Binding-site contacts:
Ligand atom C28 contacts residue VAL254 of chain 1.P at 3.9 Å (hydrophobic).
Ligand atom O1 contacts residue SER261 of chain 1.P at 3.6 Å.
Ligand atom O6 contacts residue SER261 of chain 1.P at 3.0 Å (h-bond).
Ligand atom C6 contacts residue TRP259 of chain 1.P at 4.1 Å (hydrophobic).
Ligand atom C57 contacts residue TRP259 of chain 1.P at 3.1 Å (hydrophobic).
Ligand atom C10 contacts residue SER261 of chain 1.P at 3.3 Å.
Ligand atom O2 contacts residue PRO117 of chain 1.P at 3.9 Å.
Ligand atom C6 contacts residue TRP258 of chain 1.P at 3.9 Å (hydrophobic).
Ligand atom C28 contacts residue TRP258 of chain 1.P at 3.5 Å (hydrophobic).
Ligand atom C18 contacts residue TRP258 of chain 1.P at 3.6 Å (hydrophobic).
Ligand atom C25 contacts residue VAL254 of chain 1.P at 4.2 Å (hydrophobic).
Ligand atom C8 contacts residue PRO117 of chain 1.P at 4.0 Å (hydrophobic).
Ligand atom C18 contacts residue TRP259 of chain 1.P at 3.9 Å (hydrophobic).
Ligand atom C8 contacts residue TRP116 of chain 1.P at 3.1 Å (hydrophobic).
Ligand atom C4 contacts residue TRP259 of chain 1.P at 3.2 Å (hydrophobic).
Ligand atom O16 contacts residue TRP258 of chain 1.P at 3.2 Å (h-bond).
Ligand atom C43 contacts residue CDL1 of chain 1.TE at 3.6 Å.
Ligand atom O5 contacts residue TRP259 of chain 1.P at 4.1 Å.
Ligand atom C11 contacts residue PRO117 of chain 1.P at 3.8 Å (hydrophobic).
Ligand atom C22 contacts residue VAL254 of chain 1.P at 4.2 Å (hydrophobic).
Ligand atom C19 contacts residue TRP258 of chain 1.P at 3.5 Å (hydrophobic).
Ligand atom C2 contacts residue SER261 of chain 1.P at 4.1 Å.
Ligand atom C1 contacts residue TRP258 of chain 1.P at 4.3 Å (hydrophobic).
Ligand atom O2 contacts residue TRP116 of chain 1.P at 2.9 Å (h-bond).
Ligand atom O7 contacts residue SER261 of chain 1.P at 3.0 Å (h-bond).
Ligand atom C8 contacts residue SER261 of chain 1.P at 4.2 Å.
Ligand atom O4 contacts residue TRP116 of chain 1.P at 3.3 Å (h-bond).
Ligand atom C2 contacts residue TRP258 of chain 1.P at 4.3 Å (hydrophobic).
Ligand atom C11 contacts residue SER261 of chain 1.P at 3.0 Å.
Ligand atom O61 contacts residue TRP259 of chain 1.P at 4.2 Å.
Ligand atom C3 contacts residue TRP259 of chain 1.P at 4.1 Å (hydrophobic).
Ligand atom C3 contacts residue SER261 of chain 1.P at 4.1 Å.
Ligand atom C7 contacts residue TRP116 of chain 1.P at 3.7 Å (hydrophobic).
Ligand atom C22 contacts residue TRP258 of chain 1.P at 3.7 Å (hydrophobic).
Ligand atom O7 contacts residue TRP259 of chain 1.P at 3.6 Å (h-bond).
Ligand atom O49 contacts residue SER261 of chain 1.P at 4.3 Å.
Ligand atom C40 contacts residue CDL1 of chain 1.TE at 4.0 Å.
Ligand atom O49 contacts residue TRP258 of chain 1.P at 3.7 Å.
Ligand atom C9 contacts residue SER261 of chain 1.P at 3.8 Å.
Ligand atom C4 contacts residue TRP258 of chain 1.P at 4.3 Å (hydrophobic).

Sequence of chain 1.P:
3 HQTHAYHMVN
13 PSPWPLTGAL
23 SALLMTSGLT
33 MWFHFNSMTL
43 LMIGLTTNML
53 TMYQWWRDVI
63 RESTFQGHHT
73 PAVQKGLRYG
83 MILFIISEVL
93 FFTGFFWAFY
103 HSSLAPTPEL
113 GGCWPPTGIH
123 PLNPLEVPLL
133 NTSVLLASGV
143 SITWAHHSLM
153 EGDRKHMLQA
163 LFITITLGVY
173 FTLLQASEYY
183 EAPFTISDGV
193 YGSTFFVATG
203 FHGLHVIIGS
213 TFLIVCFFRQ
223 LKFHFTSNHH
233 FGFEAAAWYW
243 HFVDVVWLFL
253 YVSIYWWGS

The protein below binds the small molecule below.
Small molecule (SMILES): CCCCCCCCCCO[C@@H]1O[C@H](CO)[C@@H](O[C@H]2O[C@H](CO)[C@@H](O)[C@H](O)[C@H]2O)[C@H](O)[C@H]1O